Binding-site contacts:
Ligand atom N04 contacts residue PHE191 of chain 1.A at 3.5 Å.
Ligand atom C09 contacts residue PHE242 of chain 1.A at 3.9 Å (hydrophobic).
Ligand atom O03 contacts residue TRP51 of chain 1.A at 4.0 Å.
Ligand atom C01 contacts residue TRP51 of chain 1.A at 3.4 Å (hydrophobic).
Ligand atom C05 contacts residue TRP51 of chain 1.A at 3.8 Å (hydrophobic).
Ligand atom C05 contacts residue VAL269 of chain 1.A at 4.0 Å (hydrophobic).
Ligand atom C10 contacts residue THR159 of chain 1.A at 3.7 Å.
Ligand atom C02 contacts residue SER155 of chain 1.A at 4.0 Å.
Ligand atom C02 contacts residue TYR52 of chain 1.A at 4.2 Å (hydrophobic).
Ligand atom C12 contacts residue PHE191 of chain 1.A at 3.4 Å (hydrophobic).
Ligand atom C11 contacts residue PHE191 of chain 1.A at 3.5 Å (hydrophobic).
Ligand atom O03 contacts residue SER155 of chain 1.A at 3.8 Å.
Ligand atom C06 contacts residue PHE191 of chain 1.A at 3.9 Å (hydrophobic).
Ligand atom C06 contacts residue PRO210 of chain 1.A at 3.9 Å (hydrophobic).
Ligand atom C10 contacts residue PHE191 of chain 1.A at 3.9 Å (hydrophobic).
Ligand atom C10 contacts residue ILE214 of chain 1.A at 4.3 Å (hydrophobic).
Ligand atom C02 contacts residue TRP51 of chain 1.A at 4.0 Å (hydrophobic).
Ligand atom C01 contacts residue PHE191 of chain 1.A at 4.2 Å (hydrophobic).
Ligand atom C10 contacts residue VAL110 of chain 1.A at 4.0 Å (hydrophobic).
Ligand atom C06 contacts residue VAL269 of chain 1.A at 4.1 Å (hydrophobic).
Ligand atom N04 contacts residue TYR52 of chain 1.A at 3.9 Å.
Ligand atom C01 contacts residue SER155 of chain 1.A at 3.7 Å.
Ligand atom O03 contacts residue TYR52 of chain 1.A at 4.2 Å.
Ligand atom C01 contacts residue ALA265 of chain 1.A at 3.7 Å (hydrophobic).
Ligand atom C07 contacts residue TYR52 of chain 1.A at 4.3 Å (hydrophobic).
Ligand atom C08 contacts residue ILE214 of chain 1.A at 3.6 Å (hydrophobic).
Ligand atom O03 contacts residue ALA156 of chain 1.A at 3.6 Å.
Ligand atom C06 contacts residue TYR52 of chain 1.A at 4.2 Å (hydrophobic).
Ligand atom C02 contacts residue PHE191 of chain 1.A at 3.8 Å (hydrophobic).
Ligand atom C08 contacts residue PHE191 of chain 1.A at 3.6 Å (hydrophobic).
Ligand atom C11 contacts residue TYR52 of chain 1.A at 4.0 Å (hydrophobic).
Ligand atom C12 contacts residue TYR52 of chain 1.A at 3.8 Å (hydrophobic).
Ligand atom O03 contacts residue PHE191 of chain 1.A at 4.2 Å.
Ligand atom N04 contacts residue TRP51 of chain 1.A at 4.3 Å.
Ligand atom C08 contacts residue PRO210 of chain 1.A at 4.1 Å (hydrophobic).
Ligand atom C05 contacts residue PHE191 of chain 1.A at 3.8 Å (hydrophobic).
Ligand atom C07 contacts residue PHE191 of chain 1.A at 3.4 Å (hydrophobic).
Ligand atom C11 contacts residue THR159 of chain 1.A at 4.0 Å.
Ligand atom C09 contacts residue PHE191 of chain 1.A at 3.9 Å (hydrophobic).
Ligand atom C09 contacts residue ILE214 of chain 1.A at 3.4 Å (hydrophobic).

Sequence of chain 1.A:
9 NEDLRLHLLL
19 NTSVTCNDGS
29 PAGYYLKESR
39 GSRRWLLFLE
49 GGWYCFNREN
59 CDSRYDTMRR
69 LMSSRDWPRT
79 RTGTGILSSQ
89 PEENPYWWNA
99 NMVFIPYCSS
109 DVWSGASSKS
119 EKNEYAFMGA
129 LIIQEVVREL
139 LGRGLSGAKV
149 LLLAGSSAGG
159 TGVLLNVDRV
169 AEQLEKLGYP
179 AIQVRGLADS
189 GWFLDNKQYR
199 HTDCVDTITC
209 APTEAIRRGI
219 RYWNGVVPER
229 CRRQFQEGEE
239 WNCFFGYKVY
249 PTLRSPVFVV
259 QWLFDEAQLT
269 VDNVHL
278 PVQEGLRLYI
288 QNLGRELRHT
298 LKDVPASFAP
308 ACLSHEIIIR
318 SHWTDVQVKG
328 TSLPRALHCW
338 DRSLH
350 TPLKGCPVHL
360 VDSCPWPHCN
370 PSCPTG

A protein and the small-molecule ligand that binds it are described below.
Small molecule (SMILES): CC(=O)N1CCc2ccccc21